Sequence of chain 3.A:
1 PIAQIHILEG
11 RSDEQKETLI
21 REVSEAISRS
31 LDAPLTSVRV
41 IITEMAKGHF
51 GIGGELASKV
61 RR

This protein binds this small molecule.
Small molecule (SMILES): C/C=C\C(=O)C(=O)O

Binding-site contacts:
Ligand atom O2 contacts residue ARG39 of chain 1.B at 2.6 Å (salt-bridge).
Ligand atom C3 contacts residue SER37 of chain 3.A at 3.6 Å.
Ligand atom C4 contacts residue ILE2 of chain 3.A at 4.0 Å (hydrophobic).
Ligand atom C5 contacts residue HIS6 of chain 3.B at 4.4 Å.
Ligand atom C5 contacts residue PHE50 of chain 3.B at 3.9 Å (hydrophobic).
Ligand atom O3 contacts residue PHE50 of chain 3.B at 3.4 Å.
Ligand atom C4 contacts residue SER37 of chain 3.A at 3.9 Å.
Ligand atom O2 contacts residue SER37 of chain 3.A at 4.1 Å.
Ligand atom O3 contacts residue ARG39 of chain 1.B at 2.9 Å (salt-bridge).
Ligand atom C3 contacts residue PRO1 of chain 3.A at 2.3 Å (hydrophobic).
Ligand atom C4 contacts residue PRO1 of chain 3.A at 1.4 Å (hydrophobic).
Ligand atom O1 contacts residue ARG61 of chain 3.B at 3.1 Å (salt-bridge).
Ligand atom C2 contacts residue SER37 of chain 3.A at 4.0 Å.
Ligand atom C2 contacts residue ARG39 of chain 1.B at 3.8 Å.
Ligand atom O3 contacts residue SER37 of chain 3.A at 4.5 Å.
Ligand atom O1 contacts residue SER37 of chain 3.A at 4.2 Å.
Ligand atom C1 contacts residue SER37 of chain 3.A at 4.0 Å.
Ligand atom C1 contacts residue ARG39 of chain 1.B at 3.7 Å.
Ligand atom C2 contacts residue PHE50 of chain 3.B at 4.2 Å (hydrophobic).
Ligand atom C5 contacts residue PRO1 of chain 3.A at 2.5 Å (hydrophobic).
Ligand atom C5 contacts residue ILE2 of chain 3.A at 3.5 Å (hydrophobic).
Ligand atom C2 contacts residue PRO1 of chain 3.A at 3.7 Å (hydrophobic).
Ligand atom C1 contacts residue ARG61 of chain 3.B at 3.8 Å.
Ligand atom O2 contacts residue ARG61 of chain 3.B at 3.4 Å (salt-bridge).
Ligand atom O3 contacts residue PRO1 of chain 3.A at 4.2 Å.

Sequence of chain 3.B:
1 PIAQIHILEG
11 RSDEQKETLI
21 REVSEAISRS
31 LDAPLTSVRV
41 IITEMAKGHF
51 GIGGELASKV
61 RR

Sequence of chain 1.B:
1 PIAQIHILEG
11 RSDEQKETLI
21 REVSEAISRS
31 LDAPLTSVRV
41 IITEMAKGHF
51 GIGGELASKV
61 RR